Sequence of chain 1.D:
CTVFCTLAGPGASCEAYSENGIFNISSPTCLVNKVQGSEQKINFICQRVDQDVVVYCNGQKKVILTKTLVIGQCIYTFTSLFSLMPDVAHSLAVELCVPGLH

Binding-site contacts:
Ligand atom O5 contacts residue ASN28 of chain 1.D at 2.3 Å (h-bond).
Ligand atom C4 contacts residue ASN28 of chain 1.D at 4.2 Å.
Ligand atom C3 contacts residue ASN28 of chain 1.D at 3.8 Å.
Ligand atom C7 contacts residue PHE27 of chain 1.D at 4.3 Å (hydrophobic).
Ligand atom C2 contacts residue ASN28 of chain 1.D at 2.5 Å.
Ligand atom O7 contacts residue ASN65 of chain 1.D at 4.0 Å.
Ligand atom C5 contacts residue ASN28 of chain 1.D at 3.6 Å.
Ligand atom N2 contacts residue PHE27 of chain 1.D at 4.4 Å.
Ligand atom C8 contacts residue ASN28 of chain 1.D at 4.4 Å.
Ligand atom N2 contacts residue ASN28 of chain 1.D at 2.9 Å (h-bond).
Ligand atom C7 contacts residue ASN28 of chain 1.D at 3.2 Å.
Ligand atom O7 contacts residue ASN28 of chain 1.D at 3.1 Å (h-bond).
Ligand atom O5 contacts residue VAL39 of chain 1.D at 4.4 Å.
Ligand atom C8 contacts residue ASN65 of chain 1.D at 4.0 Å.
Ligand atom C1 contacts residue ASN28 of chain 1.D at 1.4 Å.
Ligand atom C8 contacts residue PHE27 of chain 1.D at 3.8 Å (hydrophobic).
Ligand atom O7 contacts residue GLY66 of chain 1.D at 4.1 Å.

The small molecule below binds the protein below.
Small molecule (SMILES): CC(=O)N[C@H]1[C@H](O[C@H]2[C@H](O)[C@@H](NC(C)=O)CO[C@@H]2CO)O[C@H](CO)[C@@H](O[C@@H]2O[C@H](CO)[C@@H](O)[C@H](O)[C@@H]2O)[C@@H]1O